A protein and the small-molecule ligand that binds it are described below.
Small molecule (SMILES): CC(=O)N[C@@H]1[C@@H](O)[C@H](O)[C@@H](CO)O[C@H]1O

Binding-site contacts:
Ligand atom O5 contacts residue ASN136 of chain 1.C at 2.5 Å (h-bond).
Ligand atom C5 contacts residue ASN136 of chain 1.C at 3.3 Å.
Ligand atom C3 contacts residue ASN136 of chain 1.C at 3.6 Å.
Ligand atom C1 contacts residue ASN136 of chain 1.C at 1.4 Å.
Ligand atom C6 contacts residue ASN136 of chain 1.C at 3.5 Å.
Ligand atom N2 contacts residue ASN136 of chain 1.C at 3.4 Å (h-bond).
Ligand atom C2 contacts residue ASN136 of chain 1.C at 2.6 Å.
Ligand atom C4 contacts residue ASN136 of chain 1.C at 3.7 Å.

Sequence of chain 1.C:
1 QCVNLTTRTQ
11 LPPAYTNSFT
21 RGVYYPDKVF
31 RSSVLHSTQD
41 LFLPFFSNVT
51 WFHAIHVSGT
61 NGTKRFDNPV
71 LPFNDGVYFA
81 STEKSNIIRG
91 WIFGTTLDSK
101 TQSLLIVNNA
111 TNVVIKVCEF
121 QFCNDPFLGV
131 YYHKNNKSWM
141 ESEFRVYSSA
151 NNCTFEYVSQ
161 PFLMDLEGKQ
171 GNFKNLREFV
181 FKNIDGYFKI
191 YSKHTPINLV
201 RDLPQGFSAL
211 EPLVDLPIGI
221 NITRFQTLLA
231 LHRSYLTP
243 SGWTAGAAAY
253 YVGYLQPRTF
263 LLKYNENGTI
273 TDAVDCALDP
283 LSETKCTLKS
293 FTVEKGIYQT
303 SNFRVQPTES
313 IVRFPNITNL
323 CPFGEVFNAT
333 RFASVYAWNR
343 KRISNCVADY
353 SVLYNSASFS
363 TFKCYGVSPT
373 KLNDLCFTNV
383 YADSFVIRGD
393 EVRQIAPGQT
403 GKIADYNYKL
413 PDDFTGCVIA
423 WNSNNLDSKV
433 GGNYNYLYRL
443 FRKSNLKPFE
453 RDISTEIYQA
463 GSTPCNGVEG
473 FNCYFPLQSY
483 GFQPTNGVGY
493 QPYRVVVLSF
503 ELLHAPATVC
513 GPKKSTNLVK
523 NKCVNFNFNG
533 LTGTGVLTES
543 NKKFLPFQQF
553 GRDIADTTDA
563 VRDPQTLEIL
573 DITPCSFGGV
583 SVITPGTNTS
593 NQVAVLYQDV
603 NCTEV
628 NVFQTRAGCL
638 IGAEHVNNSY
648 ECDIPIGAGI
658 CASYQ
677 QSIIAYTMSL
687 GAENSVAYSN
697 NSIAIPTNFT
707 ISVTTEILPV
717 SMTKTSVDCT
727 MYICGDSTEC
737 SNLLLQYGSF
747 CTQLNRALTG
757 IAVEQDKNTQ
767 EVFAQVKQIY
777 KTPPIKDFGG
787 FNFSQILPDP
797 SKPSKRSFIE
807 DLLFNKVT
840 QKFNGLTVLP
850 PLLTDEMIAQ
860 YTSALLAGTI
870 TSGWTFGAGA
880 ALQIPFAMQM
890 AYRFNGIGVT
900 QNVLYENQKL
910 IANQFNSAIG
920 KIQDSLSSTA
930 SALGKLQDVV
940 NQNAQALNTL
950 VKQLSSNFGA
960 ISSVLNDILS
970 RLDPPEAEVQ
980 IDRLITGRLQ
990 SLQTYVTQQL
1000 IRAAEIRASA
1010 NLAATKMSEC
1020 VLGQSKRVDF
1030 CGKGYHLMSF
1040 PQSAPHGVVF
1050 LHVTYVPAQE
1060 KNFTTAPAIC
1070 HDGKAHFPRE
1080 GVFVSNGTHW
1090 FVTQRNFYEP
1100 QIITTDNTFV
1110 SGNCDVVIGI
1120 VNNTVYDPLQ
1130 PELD